A protein and the small-molecule ligand that binds it are described below.
Small molecule (SMILES): CC(=O)N[C@@H]1[C@@H](O)[C@H](O)[C@@H](CO)O[C@H]1O

Sequence of chain 2.B:
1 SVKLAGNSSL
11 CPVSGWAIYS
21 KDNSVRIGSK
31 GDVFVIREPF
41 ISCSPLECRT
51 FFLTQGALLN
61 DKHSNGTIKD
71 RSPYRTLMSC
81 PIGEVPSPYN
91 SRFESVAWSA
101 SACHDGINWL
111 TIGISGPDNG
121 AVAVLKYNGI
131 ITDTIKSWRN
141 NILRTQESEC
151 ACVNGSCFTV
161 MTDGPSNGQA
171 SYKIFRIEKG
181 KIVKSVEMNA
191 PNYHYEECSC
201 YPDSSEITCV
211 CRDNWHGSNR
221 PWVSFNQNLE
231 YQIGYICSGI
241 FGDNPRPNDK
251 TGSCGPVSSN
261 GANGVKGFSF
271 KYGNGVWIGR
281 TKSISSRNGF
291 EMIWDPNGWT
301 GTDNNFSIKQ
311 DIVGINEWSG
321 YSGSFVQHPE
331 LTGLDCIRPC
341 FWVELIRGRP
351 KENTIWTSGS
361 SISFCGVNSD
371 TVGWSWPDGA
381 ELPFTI

Binding-site contacts:
Ligand atom C5 contacts residue THR67 of chain 2.B at 4.2 Å.
Ligand atom N2 contacts residue ASN65 of chain 2.B at 3.0 Å (h-bond).
Ligand atom O7 contacts residue LYS62 of chain 2.B at 3.9 Å.
Ligand atom C6 contacts residue THR67 of chain 2.B at 4.0 Å.
Ligand atom C1 contacts residue ASN65 of chain 2.B at 1.5 Å.
Ligand atom N2 contacts residue ILE355 of chain 2.B at 4.4 Å.
Ligand atom O5 contacts residue ASN65 of chain 2.B at 2.4 Å (h-bond).
Ligand atom O5 contacts residue THR67 of chain 2.B at 3.8 Å.
Ligand atom C3 contacts residue ASN65 of chain 2.B at 3.8 Å.
Ligand atom C8 contacts residue LYS62 of chain 2.B at 4.3 Å.
Ligand atom C8 contacts residue ILE355 of chain 2.B at 3.9 Å (hydrophobic).
Ligand atom C5 contacts residue ASN65 of chain 2.B at 3.7 Å.
Ligand atom C2 contacts residue ASN65 of chain 2.B at 2.5 Å.
Ligand atom O7 contacts residue ASN65 of chain 2.B at 3.4 Å (h-bond).
Ligand atom C7 contacts residue ASN65 of chain 2.B at 3.4 Å.
Ligand atom C7 contacts residue ILE355 of chain 2.B at 4.3 Å (hydrophobic).
Ligand atom C4 contacts residue ASN65 of chain 2.B at 4.3 Å.